Binding-site contacts:
Ligand atom C1 contacts residue ASN17 of chain 1.C at 1.4 Å.
Ligand atom C5 contacts residue ASN17 of chain 1.C at 3.6 Å.
Ligand atom C3 contacts residue ASN17 of chain 1.C at 3.8 Å.
Ligand atom C8 contacts residue LEU16 of chain 1.C at 4.2 Å (hydrophobic).
Ligand atom C8 contacts residue GLY15 of chain 1.C at 3.3 Å.
Ligand atom C7 contacts residue SER101 of chain 1.C at 4.0 Å.
Ligand atom O7 contacts residue SER101 of chain 1.C at 3.4 Å (h-bond).
Ligand atom C4 contacts residue ASN17 of chain 1.C at 4.2 Å.
Ligand atom C8 contacts residue SER101 of chain 1.C at 3.8 Å.
Ligand atom C7 contacts residue ASN17 of chain 1.C at 3.5 Å.
Ligand atom C2 contacts residue ASN17 of chain 1.C at 2.4 Å.
Ligand atom O5 contacts residue ASN17 of chain 1.C at 2.4 Å (h-bond).
Ligand atom N2 contacts residue ASN17 of chain 1.C at 2.9 Å (h-bond).
Ligand atom O7 contacts residue ASN17 of chain 1.C at 3.7 Å.

The small molecule below binds the protein below.
Small molecule (SMILES): CC(=O)N[C@H]1[C@H](O[C@H]2[C@H](O)[C@@H](NC(C)=O)CO[C@@H]2CO)O[C@H](CO)[C@@H](O)[C@@H]1O

Sequence of chain 1.C:
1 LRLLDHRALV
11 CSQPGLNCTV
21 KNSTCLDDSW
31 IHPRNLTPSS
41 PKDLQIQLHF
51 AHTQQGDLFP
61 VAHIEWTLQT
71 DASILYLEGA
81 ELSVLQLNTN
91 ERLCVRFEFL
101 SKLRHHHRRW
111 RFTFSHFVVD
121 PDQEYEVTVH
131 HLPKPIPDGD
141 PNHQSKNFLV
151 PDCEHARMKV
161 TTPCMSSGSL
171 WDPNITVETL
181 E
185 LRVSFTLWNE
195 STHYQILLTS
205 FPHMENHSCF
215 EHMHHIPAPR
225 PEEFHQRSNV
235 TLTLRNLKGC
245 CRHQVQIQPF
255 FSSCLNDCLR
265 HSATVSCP